Binding-site contacts:
Ligand atom C2 contacts residue ARG125 of chain 1.A at 3.9 Å.
Ligand atom O6 contacts residue GLY98 of chain 1.A at 3.4 Å.
Ligand atom C6 contacts residue VAL120 of chain 1.A at 3.5 Å (hydrophobic).
Ligand atom O3 contacts residue GLY149 of chain 1.A at 3.6 Å.
Ligand atom C4 contacts residue GLN70 of chain 1.A at 3.7 Å.
Ligand atom C2 contacts residue GLY98 of chain 1.A at 4.0 Å.
Ligand atom O5 contacts residue ASP148 of chain 1.A at 3.9 Å.
Ligand atom O4 contacts residue ASN121 of chain 1.A at 3.2 Å (h-bond).
Ligand atom O2 contacts residue ARG125 of chain 1.A at 2.9 Å (salt-bridge).
Ligand atom O2 contacts residue THR94 of chain 1.A at 3.6 Å.
Ligand atom O6 contacts residue GLN70 of chain 1.A at 3.0 Å (h-bond).
Ligand atom O3 contacts residue ARG125 of chain 1.A at 3.5 Å (salt-bridge).
Ligand atom C4 contacts residue ASP92 of chain 1.A at 3.9 Å.
Ligand atom O3 contacts residue ASP148 of chain 1.A at 3.6 Å (salt-bridge).
Ligand atom O3 contacts residue THR94 of chain 1.A at 3.8 Å.
Ligand atom O4 contacts residue ASP101 of chain 1.A at 3.4 Å.
Ligand atom C3 contacts residue ASP96 of chain 1.A at 4.0 Å.
Ligand atom C6 contacts residue ASP101 of chain 1.A at 3.3 Å.
Ligand atom C3 contacts residue ARG125 of chain 1.A at 3.7 Å.
Ligand atom C2 contacts residue THR94 of chain 1.A at 3.8 Å.
Ligand atom O3 contacts residue ASP96 of chain 1.A at 3.4 Å (salt-bridge).
Ligand atom O4 contacts residue ASN68 of chain 1.A at 3.4 Å (h-bond).
Ligand atom C4 contacts residue GLY98 of chain 1.A at 4.0 Å.
Ligand atom O4 contacts residue GLY102 of chain 1.A at 3.5 Å (h-bond).
Ligand atom C4 contacts residue GLY102 of chain 1.A at 3.8 Å.
Ligand atom O3 contacts residue THR123 of chain 1.A at 4.0 Å.
Ligand atom O5 contacts residue ASN68 of chain 1.A at 3.2 Å (h-bond).
Ligand atom C1 contacts residue ASP96 of chain 1.A at 3.9 Å.
Ligand atom O2 contacts residue ASP96 of chain 1.A at 2.5 Å (salt-bridge).
Ligand atom C1 contacts residue ASN68 of chain 1.A at 3.9 Å.
Ligand atom C1 contacts residue ASP148 of chain 1.A at 3.9 Å.
Ligand atom C4 contacts residue ASP101 of chain 1.A at 3.9 Å.
Ligand atom O5 contacts residue GLN70 of chain 1.A at 4.0 Å.
Ligand atom O5 contacts residue GLY98 of chain 1.A at 3.4 Å.
Ligand atom O4 contacts residue VAL120 of chain 1.A at 4.0 Å.
Ligand atom O2 contacts residue ASP148 of chain 1.A at 2.6 Å (salt-bridge).
Ligand atom C4 contacts residue GLY149 of chain 1.A at 4.0 Å.
Ligand atom O3 contacts residue ASN68 of chain 1.A at 3.5 Å (h-bond).
Ligand atom C2 contacts residue ASP148 of chain 1.A at 3.4 Å.
Ligand atom C2 contacts residue ASP96 of chain 1.A at 3.4 Å.

Sequence of chain 1.A:
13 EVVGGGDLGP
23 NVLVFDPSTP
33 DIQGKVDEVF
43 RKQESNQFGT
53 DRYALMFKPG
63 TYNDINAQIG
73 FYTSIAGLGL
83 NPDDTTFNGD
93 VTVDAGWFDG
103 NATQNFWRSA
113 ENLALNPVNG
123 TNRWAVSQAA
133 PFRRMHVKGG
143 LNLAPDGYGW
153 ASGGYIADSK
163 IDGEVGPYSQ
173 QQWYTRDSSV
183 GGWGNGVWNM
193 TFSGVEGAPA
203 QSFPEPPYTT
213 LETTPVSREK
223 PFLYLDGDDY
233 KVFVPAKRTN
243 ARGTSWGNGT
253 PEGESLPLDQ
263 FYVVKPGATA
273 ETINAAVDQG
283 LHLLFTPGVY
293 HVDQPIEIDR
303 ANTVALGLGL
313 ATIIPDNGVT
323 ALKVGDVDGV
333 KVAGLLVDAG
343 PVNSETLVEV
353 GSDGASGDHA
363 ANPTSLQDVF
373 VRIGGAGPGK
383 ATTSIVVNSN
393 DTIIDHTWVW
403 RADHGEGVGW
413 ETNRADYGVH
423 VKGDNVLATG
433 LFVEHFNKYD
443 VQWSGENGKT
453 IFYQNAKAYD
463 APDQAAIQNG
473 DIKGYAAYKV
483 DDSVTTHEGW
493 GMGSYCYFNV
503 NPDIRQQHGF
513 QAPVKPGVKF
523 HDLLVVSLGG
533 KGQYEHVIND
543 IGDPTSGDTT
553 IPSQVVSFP

The small molecule below binds the protein below.
Small molecule (SMILES): OC[C@H]1O[C@@H](O[C@@H]2[C@@H](O)[C@H](O[C@@H]3[C@@H](O)[C@H](O[C@@H]4[C@@H](O)[C@H](O[C@@H]5[C@@H](O)[C@H](O)O[C@H](CO)[C@H]5O)O[C@H](CO)[C@H]4O)O[C@H](CO)[C@H]3O)O[C@H](CO)[C@H]2O)[C@H](O)[C@@H](O)[C@@H]1O